Sequence of chain 1.F:
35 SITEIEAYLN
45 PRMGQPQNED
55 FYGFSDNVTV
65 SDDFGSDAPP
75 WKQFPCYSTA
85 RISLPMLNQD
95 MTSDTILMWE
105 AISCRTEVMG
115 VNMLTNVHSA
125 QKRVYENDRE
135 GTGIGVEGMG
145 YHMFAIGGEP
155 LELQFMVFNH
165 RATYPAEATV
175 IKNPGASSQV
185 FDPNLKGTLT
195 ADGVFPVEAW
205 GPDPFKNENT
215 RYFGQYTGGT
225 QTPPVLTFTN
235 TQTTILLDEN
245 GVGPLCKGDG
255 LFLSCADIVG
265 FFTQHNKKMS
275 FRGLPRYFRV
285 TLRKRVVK

This small molecule binds to this protein.
Small molecule (SMILES): CC(=O)N[C@H]1[C@H]([C@H](O)[C@H](O)CO)O[C@@](OC[C@H]2O[C@@H](O)[C@H](O)[C@@H](O)[C@H]2O)(C(=O)O)C[C@@H]1O

Binding-site contacts:
Ligand atom C9 contacts residue VAL64 of chain 1.F at 3.2 Å (hydrophobic).
Ligand atom C11 contacts residue VAL64 of chain 1.F at 4.3 Å (hydrophobic).
Ligand atom N5 contacts residue THR63 of chain 1.F at 3.1 Å (h-bond).
Ligand atom C10 contacts residue THR63 of chain 1.F at 4.0 Å.
Ligand atom C8 contacts residue VAL64 of chain 1.F at 3.9 Å (hydrophobic).
Ligand atom O7 contacts residue VAL64 of chain 1.F at 3.9 Å.
Ligand atom O10 contacts residue SER65 of chain 1.F at 3.4 Å.
Ligand atom O10 contacts residue ASP71 of chain 1.F at 3.7 Å.
Ligand atom C5 contacts residue ALA72 of chain 1.F at 4.0 Å (hydrophobic).
Ligand atom C5 contacts residue THR63 of chain 1.F at 3.9 Å.
Ligand atom O9 contacts residue VAL64 of chain 1.F at 4.4 Å.
Ligand atom C8 contacts residue THR63 of chain 1.F at 4.4 Å.
Ligand atom O1A contacts residue THR63 of chain 1.F at 3.6 Å.
Ligand atom C11 contacts residue SER65 of chain 1.F at 3.8 Å.
Ligand atom N5 contacts residue ALA72 of chain 1.F at 3.5 Å (h-bond).
Ligand atom O9 contacts residue ARG127 of chain 1.J at 4.4 Å.
Ligand atom C11 contacts residue HIS122 of chain 1.J at 4.0 Å.
Ligand atom C11 contacts residue ASP71 of chain 1.F at 3.7 Å.
Ligand atom N5 contacts residue PRO74 of chain 1.F at 4.0 Å.
Ligand atom O8 contacts residue THR63 of chain 1.F at 3.5 Å.
Ligand atom O10 contacts residue SER70 of chain 1.F at 3.6 Å.
Ligand atom O10 contacts residue ALA72 of chain 1.F at 3.0 Å (h-bond).
Ligand atom C10 contacts residue ASP71 of chain 1.F at 4.3 Å.
Ligand atom O4 contacts residue PRO74 of chain 1.F at 3.8 Å.
Ligand atom C11 contacts residue THR63 of chain 1.F at 3.7 Å.
Ligand atom C6 contacts residue THR63 of chain 1.F at 3.7 Å.
Ligand atom C10 contacts residue PRO73 of chain 1.F at 4.3 Å (hydrophobic).
Ligand atom C4 contacts residue THR63 of chain 1.F at 4.3 Å.
Ligand atom C11 contacts residue ALA72 of chain 1.F at 3.6 Å (hydrophobic).
Ligand atom C4 contacts residue ALA72 of chain 1.F at 3.6 Å (hydrophobic).
Ligand atom C10 contacts residue SER65 of chain 1.F at 3.9 Å.
Ligand atom C7 contacts residue VAL64 of chain 1.F at 3.6 Å (hydrophobic).
Ligand atom C10 contacts residue ALA72 of chain 1.F at 3.2 Å (hydrophobic).
Ligand atom C11 contacts residue PRO74 of chain 1.F at 4.4 Å (hydrophobic).
Ligand atom O7 contacts residue SER65 of chain 1.F at 4.2 Å.
Ligand atom C4 contacts residue PRO74 of chain 1.F at 3.8 Å (hydrophobic).
Ligand atom O4 contacts residue ALA72 of chain 1.F at 2.7 Å (h-bond).
Ligand atom O1B contacts residue PRO74 of chain 1.F at 4.3 Å.
Ligand atom C7 contacts residue THR63 of chain 1.F at 4.1 Å.
Ligand atom C11 contacts residue PRO73 of chain 1.F at 3.9 Å (hydrophobic).

Sequence of chain 1.J:
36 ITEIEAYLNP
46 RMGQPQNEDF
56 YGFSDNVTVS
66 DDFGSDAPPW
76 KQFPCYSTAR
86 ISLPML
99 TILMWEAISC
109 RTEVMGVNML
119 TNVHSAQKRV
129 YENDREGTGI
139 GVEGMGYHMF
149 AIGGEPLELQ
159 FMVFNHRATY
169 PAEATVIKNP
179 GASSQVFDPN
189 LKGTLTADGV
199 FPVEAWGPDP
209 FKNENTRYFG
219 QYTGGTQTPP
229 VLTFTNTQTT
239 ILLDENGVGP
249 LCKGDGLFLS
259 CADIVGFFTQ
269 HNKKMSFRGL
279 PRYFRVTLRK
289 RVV